This small molecule binds to this protein.
Small molecule (SMILES): CC(=O)N[C@@H]1[C@@H](O)[C@H](O)[C@@H](CO)O[C@H]1O

Binding-site contacts:
Ligand atom C6 contacts residue ALA5 of chain 2.A at 4.3 Å (hydrophobic).
Ligand atom C1 contacts residue ASN7 of chain 2.A at 1.4 Å.
Ligand atom O7 contacts residue ASN7 of chain 2.A at 3.6 Å (h-bond).
Ligand atom C1 contacts residue ALA5 of chain 2.A at 4.3 Å (hydrophobic).
Ligand atom C7 contacts residue ASN7 of chain 2.A at 3.4 Å.
Ligand atom N2 contacts residue ASN7 of chain 2.A at 2.8 Å (h-bond).
Ligand atom C2 contacts residue ASN7 of chain 2.A at 2.2 Å.
Ligand atom O5 contacts residue ALA5 of chain 2.A at 3.7 Å.
Ligand atom C5 contacts residue ASN7 of chain 2.A at 3.6 Å.
Ligand atom C4 contacts residue ASN7 of chain 2.A at 4.0 Å.
Ligand atom C3 contacts residue ASN7 of chain 2.A at 3.6 Å.
Ligand atom O5 contacts residue ASN7 of chain 2.A at 2.4 Å (h-bond).
Ligand atom C5 contacts residue ALA5 of chain 2.A at 4.4 Å (hydrophobic).

Sequence of chain 2.A:
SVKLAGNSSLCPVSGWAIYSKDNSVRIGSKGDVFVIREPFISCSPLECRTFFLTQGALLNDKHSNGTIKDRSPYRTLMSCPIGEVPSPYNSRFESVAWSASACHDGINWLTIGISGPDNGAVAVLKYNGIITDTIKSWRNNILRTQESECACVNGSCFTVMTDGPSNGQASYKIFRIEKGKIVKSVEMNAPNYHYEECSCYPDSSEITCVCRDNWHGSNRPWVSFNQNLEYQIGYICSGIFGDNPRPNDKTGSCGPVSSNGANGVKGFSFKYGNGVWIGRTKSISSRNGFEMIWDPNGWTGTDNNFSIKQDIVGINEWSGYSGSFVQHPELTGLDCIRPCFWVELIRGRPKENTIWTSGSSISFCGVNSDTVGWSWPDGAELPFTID